Binding-site contacts:
Ligand atom C6 contacts residue MET74 of chain 8.B at 3.9 Å (hydrophobic).
Ligand atom C10 contacts residue VAL135 of chain 11.B at 4.3 Å (hydrophobic).
Ligand atom C4 contacts residue LEU102 of chain 8.B at 3.9 Å (hydrophobic).
Ligand atom C9 contacts residue MET74 of chain 8.B at 3.8 Å (hydrophobic).
Ligand atom C12 contacts residue PHE70 of chain 8.B at 4.4 Å (hydrophobic).
Ligand atom C8 contacts residue LEU102 of chain 8.B at 4.4 Å (hydrophobic).
Ligand atom C9 contacts residue PRO8 of chain 8.B at 4.2 Å (hydrophobic).
Ligand atom C8 contacts residue PRO8 of chain 8.B at 3.9 Å (hydrophobic).
Ligand atom O11 contacts residue PRO8 of chain 8.B at 3.6 Å.
Ligand atom C8 contacts residue ASN106 of chain 8.B at 4.5 Å.
Ligand atom C12 contacts residue GLY9 of chain 8.B at 4.1 Å.
Ligand atom C4 contacts residue ASN106 of chain 8.B at 3.3 Å.
Ligand atom C6 contacts residue ASN106 of chain 8.B at 4.1 Å.
Ligand atom C2 contacts residue LEU102 of chain 8.B at 4.3 Å (hydrophobic).
Ligand atom C1 contacts residue MET74 of chain 8.B at 3.9 Å (hydrophobic).
Ligand atom C4 contacts residue MET74 of chain 8.B at 4.0 Å (hydrophobic).
Ligand atom C12 contacts residue ALA37 of chain 8.B at 3.8 Å (hydrophobic).
Ligand atom C8 contacts residue MET74 of chain 8.B at 4.0 Å (hydrophobic).
Ligand atom C10 contacts residue MET105 of chain 8.B at 3.6 Å (hydrophobic).
Ligand atom C1 contacts residue ASN106 of chain 8.B at 3.2 Å.
Ligand atom N3 contacts residue LEU102 of chain 8.B at 3.4 Å.
Ligand atom C7 contacts residue LEU102 of chain 8.B at 3.6 Å (hydrophobic).
Ligand atom C7 contacts residue ASN106 of chain 8.B at 3.3 Å.
Ligand atom C1 contacts residue LEU102 of chain 8.B at 3.8 Å (hydrophobic).
Ligand atom O11 contacts residue GLY9 of chain 8.B at 4.1 Å.
Ligand atom C7 contacts residue MET74 of chain 8.B at 4.4 Å (hydrophobic).
Ligand atom C8 contacts residue ARG88 of chain 8.B at 4.0 Å.
Ligand atom C6 contacts residue GLU134 of chain 11.B at 4.4 Å.
Ligand atom C10 contacts residue LEU102 of chain 8.B at 3.9 Å (hydrophobic).
Ligand atom N3 contacts residue ASN106 of chain 8.B at 2.8 Å (h-bond).
Ligand atom C12 contacts residue PRO8 of chain 8.B at 4.4 Å (hydrophobic).
Ligand atom O11 contacts residue MET74 of chain 8.B at 4.0 Å.
Ligand atom N3 contacts residue MET74 of chain 8.B at 4.5 Å.
Ligand atom C10 contacts residue LEU131 of chain 11.B at 4.5 Å (hydrophobic).
Ligand atom C6 contacts residue LEU102 of chain 8.B at 4.0 Å (hydrophobic).
Ligand atom C10 contacts residue ASN106 of chain 8.B at 3.3 Å.
Ligand atom C2 contacts residue MET74 of chain 8.B at 3.6 Å (hydrophobic).
Ligand atom C2 contacts residue ASN106 of chain 8.B at 4.3 Å.
Ligand atom C4 contacts residue LEU86 of chain 8.B at 4.3 Å (hydrophobic).
Ligand atom C5 contacts residue MET74 of chain 8.B at 3.7 Å (hydrophobic).

Sequence of chain 11.B:
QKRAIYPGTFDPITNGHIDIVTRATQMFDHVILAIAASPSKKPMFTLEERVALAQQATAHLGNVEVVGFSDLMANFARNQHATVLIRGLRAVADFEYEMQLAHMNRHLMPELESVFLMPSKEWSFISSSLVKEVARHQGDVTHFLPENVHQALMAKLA

Sequence of chain 8.B:
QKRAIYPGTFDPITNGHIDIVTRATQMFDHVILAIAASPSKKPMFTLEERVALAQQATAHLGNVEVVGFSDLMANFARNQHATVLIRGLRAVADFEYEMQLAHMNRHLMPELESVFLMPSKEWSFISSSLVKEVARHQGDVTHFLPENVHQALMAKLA

The small molecule below binds the protein below.
Small molecule (SMILES): COc1ccc2[nH]c(C)cc2c1